Binding-site contacts:
Ligand atom C4 contacts residue ASN11 of chain 1.E at 4.2 Å.
Ligand atom C2 contacts residue ASN11 of chain 1.E at 2.5 Å.
Ligand atom O5 contacts residue ASN11 of chain 1.E at 2.4 Å (h-bond).
Ligand atom C3 contacts residue ASN11 of chain 1.E at 3.8 Å.
Ligand atom N2 contacts residue ASN11 of chain 1.E at 2.9 Å (h-bond).
Ligand atom C1 contacts residue ASN11 of chain 1.E at 1.4 Å.
Ligand atom C5 contacts residue ASN11 of chain 1.E at 3.7 Å.
Ligand atom O7 contacts residue ASN11 of chain 1.E at 3.7 Å.
Ligand atom C7 contacts residue ASN11 of chain 1.E at 3.5 Å.

A protein and the small-molecule ligand that binds it are described below.
Small molecule (SMILES): CC(=O)N[C@@H]1[C@@H](O)[C@H](O)[C@@H](CO)O[C@H]1O

Sequence of chain 1.E:
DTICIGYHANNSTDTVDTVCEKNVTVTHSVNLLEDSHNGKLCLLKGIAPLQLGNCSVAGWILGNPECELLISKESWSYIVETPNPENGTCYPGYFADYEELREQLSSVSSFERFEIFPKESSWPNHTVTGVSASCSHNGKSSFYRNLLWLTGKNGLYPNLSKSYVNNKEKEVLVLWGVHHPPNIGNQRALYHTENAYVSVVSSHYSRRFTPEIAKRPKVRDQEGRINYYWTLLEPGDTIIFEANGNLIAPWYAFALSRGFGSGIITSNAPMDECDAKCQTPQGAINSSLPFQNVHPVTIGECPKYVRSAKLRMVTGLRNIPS